Binding-site contacts:
Ligand atom C3 contacts residue TRP464 of chain 1.A at 3.9 Å (hydrophobic).
Ligand atom C2 contacts residue HIS153 of chain 1.A at 3.8 Å.
Ligand atom C5 contacts residue TYR338 of chain 1.A at 3.5 Å (hydrophobic).
Ligand atom O3 contacts residue TRP464 of chain 1.A at 2.9 Å (h-bond).
Ligand atom O1 contacts residue TYR154 of chain 1.A at 2.9 Å (h-bond).
Ligand atom O3 contacts residue TYR154 of chain 1.A at 3.6 Å.
Ligand atom C6 contacts residue GLU463 of chain 1.A at 3.3 Å.
Ligand atom C3 contacts residue TRP456 of chain 1.A at 3.5 Å (hydrophobic).
Ligand atom O6 contacts residue TRP381 of chain 1.A at 3.4 Å.
Ligand atom C3 contacts residue HIS153 of chain 1.A at 3.5 Å.
Ligand atom O2 contacts residue ASN198 of chain 1.A at 2.8 Å (h-bond).
Ligand atom C1 contacts residue GLU409 of chain 1.A at 3.0 Å.
Ligand atom O3 contacts residue GLN52 of chain 1.A at 3.4 Å (h-bond).
Ligand atom O1 contacts residue GLU199 of chain 1.A at 2.7 Å (salt-bridge).
Ligand atom O6 contacts residue PHE472 of chain 1.A at 3.8 Å.
Ligand atom C6 contacts residue PHE472 of chain 1.A at 3.7 Å (hydrophobic).
Ligand atom O5 contacts residue TYR338 of chain 1.A at 3.2 Å (h-bond).
Ligand atom C1 contacts residue TYR338 of chain 1.A at 3.9 Å (hydrophobic).
Ligand atom O3 contacts residue HIS153 of chain 1.A at 2.8 Å (h-bond).
Ligand atom C2 contacts residue GLU409 of chain 1.A at 3.2 Å.
Ligand atom O1 contacts residue EPE1 of chain 1.H at 3.0 Å.
Ligand atom O5 contacts residue GLU409 of chain 1.A at 3.4 Å (salt-bridge).
Ligand atom C5 contacts residue EPE1 of chain 1.H at 3.8 Å.
Ligand atom C5 contacts residue TRP456 of chain 1.A at 3.7 Å (hydrophobic).
Ligand atom O2 contacts residue GLU409 of chain 1.A at 2.8 Å (salt-bridge).
Ligand atom C6 contacts residue TYR338 of chain 1.A at 3.8 Å (hydrophobic).
Ligand atom C3 contacts residue GLN52 of chain 1.A at 3.5 Å.
Ligand atom C6 contacts residue EPE1 of chain 1.H at 3.8 Å.
Ligand atom C4 contacts residue GLN52 of chain 1.A at 3.9 Å.
Ligand atom O6 contacts residue GLU463 of chain 1.A at 2.7 Å (salt-bridge).
Ligand atom O5 contacts residue EPE1 of chain 1.H at 2.9 Å.
Ligand atom O2 contacts residue HIS153 of chain 1.A at 2.9 Å.
Ligand atom O4 contacts residue GLN52 of chain 1.A at 2.8 Å (h-bond).
Ligand atom C1 contacts residue GLU199 of chain 1.A at 3.4 Å.
Ligand atom O6 contacts residue EPE1 of chain 1.H at 2.7 Å (h-bond).
Ligand atom C4 contacts residue GLU463 of chain 1.A at 3.6 Å.
Ligand atom O4 contacts residue GLU463 of chain 1.A at 2.5 Å (salt-bridge).
Ligand atom O4 contacts residue TRP456 of chain 1.A at 3.4 Å.
Ligand atom C6 contacts residue TRP456 of chain 1.A at 3.8 Å (hydrophobic).
Ligand atom C1 contacts residue EPE1 of chain 1.H at 3.6 Å.

Sequence of chain 1.A:
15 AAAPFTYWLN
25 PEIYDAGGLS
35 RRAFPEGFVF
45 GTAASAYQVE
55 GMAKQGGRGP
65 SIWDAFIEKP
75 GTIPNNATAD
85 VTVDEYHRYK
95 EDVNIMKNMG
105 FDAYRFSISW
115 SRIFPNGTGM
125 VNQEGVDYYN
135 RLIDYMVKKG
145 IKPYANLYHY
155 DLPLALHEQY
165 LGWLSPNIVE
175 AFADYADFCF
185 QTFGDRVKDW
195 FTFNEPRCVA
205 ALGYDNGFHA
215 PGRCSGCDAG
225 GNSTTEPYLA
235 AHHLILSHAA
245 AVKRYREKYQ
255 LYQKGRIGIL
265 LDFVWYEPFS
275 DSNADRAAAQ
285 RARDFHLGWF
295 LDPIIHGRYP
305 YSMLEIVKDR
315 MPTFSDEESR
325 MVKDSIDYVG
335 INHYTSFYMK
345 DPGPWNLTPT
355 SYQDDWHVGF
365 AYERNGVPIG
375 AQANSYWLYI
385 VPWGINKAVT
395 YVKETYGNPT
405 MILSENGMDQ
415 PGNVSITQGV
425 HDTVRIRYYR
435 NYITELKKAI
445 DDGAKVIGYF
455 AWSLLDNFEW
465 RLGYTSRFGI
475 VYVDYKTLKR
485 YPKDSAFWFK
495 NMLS

This small molecule binds to this protein.
Small molecule (SMILES): OC[C@H]1O[C@@H](O)[C@@H](O)[C@@H](O)[C@@H]1O